The small molecule below binds the protein below.
Small molecule (SMILES): CC(=O)N[C@H]1[C@H](O[C@H]2[C@H](O)[C@@H](NC(C)=O)CO[C@@H]2CO[C@@H]2O[C@@H](C)[C@@H](O)[C@@H](O)[C@@H]2O)O[C@H](CO)[C@@H](O[C@@H]2O[C@H](CO[C@@H]3O[C@H](CO)[C@@H](O)[C@H](O)[C@@H]3O[C@H]3O[C@H](CO)[C@@H](O[C@H]4O[C@H](CO)[C@@H](O)[C@@H](O)[C@H]4O)[C@@H](O)[C@H]3NC(C)=O)[C@@H](O)[C@H](O[C@H]3O[C@H](CO)[C@@H](O)[C@H](O)[C@@H]3O)[C@@H]2O)[C@@H]1O

Sequence of chain 1.A:
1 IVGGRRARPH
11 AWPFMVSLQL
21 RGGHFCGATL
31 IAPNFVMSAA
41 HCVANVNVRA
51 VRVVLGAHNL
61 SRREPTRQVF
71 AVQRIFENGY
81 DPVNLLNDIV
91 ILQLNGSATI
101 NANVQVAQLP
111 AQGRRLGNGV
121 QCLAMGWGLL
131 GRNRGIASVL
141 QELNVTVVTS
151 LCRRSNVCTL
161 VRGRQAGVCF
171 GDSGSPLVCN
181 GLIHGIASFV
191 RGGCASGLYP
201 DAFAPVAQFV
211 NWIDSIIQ

Binding-site contacts:
Ligand atom C5 contacts residue ARG52 of chain 1.A at 3.6 Å.
Ligand atom C1 contacts residue ARG63 of chain 1.A at 3.4 Å.
Ligand atom C5 contacts residue ALA71 of chain 1.A at 3.6 Å (hydrophobic).
Ligand atom C3 contacts residue VAL69 of chain 1.A at 3.4 Å (hydrophobic).
Ligand atom C6 contacts residue ARG52 of chain 1.A at 3.1 Å.
Ligand atom O7 contacts residue GLU64 of chain 1.A at 3.6 Å.
Ligand atom N2 contacts residue ASN95 of chain 1.A at 3.0 Å (h-bond).
Ligand atom C4 contacts residue ARG63 of chain 1.A at 3.5 Å.
Ligand atom C7 contacts residue ASN95 of chain 1.A at 3.3 Å.
Ligand atom C2 contacts residue ARG63 of chain 1.A at 3.1 Å.
Ligand atom C1 contacts residue ASN95 of chain 1.A at 1.5 Å.
Ligand atom C5 contacts residue ARG62 of chain 1.A at 3.6 Å.
Ligand atom C2 contacts residue ARG52 of chain 1.A at 3.3 Å.
Ligand atom O2 contacts residue ARG63 of chain 1.A at 2.8 Å (salt-bridge).
Ligand atom O4 contacts residue ARG63 of chain 1.A at 2.7 Å (salt-bridge).
Ligand atom O4 contacts residue ARG52 of chain 1.A at 3.3 Å (salt-bridge).
Ligand atom C1 contacts residue ARG52 of chain 1.A at 3.4 Å.
Ligand atom O5 contacts residue ARG52 of chain 1.A at 3.4 Å.
Ligand atom C5 contacts residue VAL69 of chain 1.A at 3.4 Å (hydrophobic).
Ligand atom C6 contacts residue VAL51 of chain 1.A at 3.0 Å (hydrophobic).
Ligand atom O5 contacts residue ARG67 of chain 1.A at 3.4 Å (salt-bridge).
Ligand atom C6 contacts residue LEU60 of chain 1.A at 3.8 Å (hydrophobic).
Ligand atom C6 contacts residue ALA71 of chain 1.A at 3.8 Å (hydrophobic).
Ligand atom C6 contacts residue ARG67 of chain 1.A at 3.6 Å.
Ligand atom C2 contacts residue ASN95 of chain 1.A at 2.5 Å.
Ligand atom C1 contacts residue ARG52 of chain 1.A at 3.5 Å.
Ligand atom C5 contacts residue ASN95 of chain 1.A at 3.8 Å.
Ligand atom C8 contacts residue PRO65 of chain 1.A at 3.7 Å (hydrophobic).
Ligand atom O4 contacts residue ARG52 of chain 1.A at 3.6 Å (salt-bridge).
Ligand atom C6 contacts residue VAL69 of chain 1.A at 3.6 Å (hydrophobic).
Ligand atom O7 contacts residue ASN95 of chain 1.A at 3.5 Å (h-bond).
Ligand atom C6 contacts residue ARG52 of chain 1.A at 3.1 Å.
Ligand atom C3 contacts residue ARG63 of chain 1.A at 3.1 Å.
Ligand atom C6 contacts residue ARG62 of chain 1.A at 3.8 Å.
Ligand atom N2 contacts residue VAL69 of chain 1.A at 3.4 Å (h-bond).
Ligand atom O2 contacts residue VAL69 of chain 1.A at 3.4 Å.
Ligand atom O5 contacts residue ASN95 of chain 1.A at 2.5 Å (h-bond).
Ligand atom O3 contacts residue ARG63 of chain 1.A at 2.6 Å (salt-bridge).
Ligand atom O2 contacts residue ARG52 of chain 1.A at 3.7 Å.
Ligand atom C8 contacts residue ASN95 of chain 1.A at 3.3 Å.